This small molecule binds to this protein.
Small molecule (SMILES): CC(=O)N[C@H]1[C@H](O[C@H]2[C@H](O)[C@@H](NC(C)=O)CO[C@@H]2CO)O[C@H](CO)[C@@H](O)[C@@H]1O

Binding-site contacts:
Ligand atom O5 contacts residue ASN237 of chain 1.E at 2.4 Å (h-bond).
Ligand atom C2 contacts residue ASN237 of chain 1.E at 2.5 Å.
Ligand atom C8 contacts residue VAL103 of chain 1.G at 3.3 Å (hydrophobic).
Ligand atom C1 contacts residue TYR104 of chain 1.G at 4.0 Å (hydrophobic).
Ligand atom C7 contacts residue ASN237 of chain 1.E at 3.1 Å.
Ligand atom C1 contacts residue ASN237 of chain 1.E at 1.4 Å.
Ligand atom C5 contacts residue TYR104 of chain 1.G at 4.0 Å (hydrophobic).
Ligand atom C8 contacts residue ASN237 of chain 1.E at 3.9 Å.
Ligand atom C5 contacts residue ASN237 of chain 1.E at 3.7 Å.
Ligand atom C8 contacts residue TYR104 of chain 1.G at 4.0 Å (hydrophobic).
Ligand atom O5 contacts residue TYR104 of chain 1.G at 4.4 Å.
Ligand atom N2 contacts residue ASN237 of chain 1.E at 2.9 Å (h-bond).
Ligand atom C8 contacts residue GLN102 of chain 1.G at 4.3 Å.
Ligand atom O7 contacts residue GLN102 of chain 1.G at 4.5 Å.
Ligand atom O4 contacts residue TYR104 of chain 1.G at 4.2 Å.
Ligand atom O7 contacts residue ASN237 of chain 1.E at 3.0 Å (h-bond).
Ligand atom C3 contacts residue TYR104 of chain 1.G at 4.5 Å (hydrophobic).
Ligand atom C3 contacts residue ASN237 of chain 1.E at 3.8 Å.
Ligand atom C4 contacts residue ASN237 of chain 1.E at 4.3 Å.

Sequence of chain 1.E:
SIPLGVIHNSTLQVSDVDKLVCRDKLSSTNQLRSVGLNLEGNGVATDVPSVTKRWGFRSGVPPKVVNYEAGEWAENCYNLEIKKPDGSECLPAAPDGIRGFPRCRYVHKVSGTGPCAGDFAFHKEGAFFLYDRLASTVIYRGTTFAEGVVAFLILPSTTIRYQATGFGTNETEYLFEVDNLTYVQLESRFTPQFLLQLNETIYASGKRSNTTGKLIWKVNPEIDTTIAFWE

Sequence of chain 1.G:
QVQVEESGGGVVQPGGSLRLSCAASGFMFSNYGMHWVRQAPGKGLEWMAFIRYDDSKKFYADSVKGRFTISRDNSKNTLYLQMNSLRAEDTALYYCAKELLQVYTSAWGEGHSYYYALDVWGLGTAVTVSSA